This protein binds this small molecule.
Small molecule (SMILES): OC[C@H]1O[C@@H](O)[C@H](O)[C@@H](O)[C@H]1O

Sequence of chain 1.HA:
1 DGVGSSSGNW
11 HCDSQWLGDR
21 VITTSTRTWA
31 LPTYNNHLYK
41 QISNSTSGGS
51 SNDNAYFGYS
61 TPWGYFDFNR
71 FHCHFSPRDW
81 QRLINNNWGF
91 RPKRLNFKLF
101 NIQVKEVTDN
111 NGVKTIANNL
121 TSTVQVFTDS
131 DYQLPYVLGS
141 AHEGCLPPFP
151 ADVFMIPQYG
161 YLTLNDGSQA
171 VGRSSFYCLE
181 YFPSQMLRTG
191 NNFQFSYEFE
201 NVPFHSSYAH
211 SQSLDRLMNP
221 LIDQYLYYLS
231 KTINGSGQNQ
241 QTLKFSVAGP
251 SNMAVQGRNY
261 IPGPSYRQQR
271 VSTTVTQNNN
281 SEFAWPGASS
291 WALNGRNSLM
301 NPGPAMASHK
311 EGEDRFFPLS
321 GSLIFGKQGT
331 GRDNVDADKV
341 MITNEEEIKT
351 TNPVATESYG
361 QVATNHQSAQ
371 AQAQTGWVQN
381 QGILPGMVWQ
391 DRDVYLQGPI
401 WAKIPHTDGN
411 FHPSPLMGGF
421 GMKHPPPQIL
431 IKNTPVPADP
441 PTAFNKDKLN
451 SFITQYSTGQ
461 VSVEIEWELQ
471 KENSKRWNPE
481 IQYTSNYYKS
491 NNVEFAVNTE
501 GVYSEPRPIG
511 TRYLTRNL

Sequence of chain 1.GA:
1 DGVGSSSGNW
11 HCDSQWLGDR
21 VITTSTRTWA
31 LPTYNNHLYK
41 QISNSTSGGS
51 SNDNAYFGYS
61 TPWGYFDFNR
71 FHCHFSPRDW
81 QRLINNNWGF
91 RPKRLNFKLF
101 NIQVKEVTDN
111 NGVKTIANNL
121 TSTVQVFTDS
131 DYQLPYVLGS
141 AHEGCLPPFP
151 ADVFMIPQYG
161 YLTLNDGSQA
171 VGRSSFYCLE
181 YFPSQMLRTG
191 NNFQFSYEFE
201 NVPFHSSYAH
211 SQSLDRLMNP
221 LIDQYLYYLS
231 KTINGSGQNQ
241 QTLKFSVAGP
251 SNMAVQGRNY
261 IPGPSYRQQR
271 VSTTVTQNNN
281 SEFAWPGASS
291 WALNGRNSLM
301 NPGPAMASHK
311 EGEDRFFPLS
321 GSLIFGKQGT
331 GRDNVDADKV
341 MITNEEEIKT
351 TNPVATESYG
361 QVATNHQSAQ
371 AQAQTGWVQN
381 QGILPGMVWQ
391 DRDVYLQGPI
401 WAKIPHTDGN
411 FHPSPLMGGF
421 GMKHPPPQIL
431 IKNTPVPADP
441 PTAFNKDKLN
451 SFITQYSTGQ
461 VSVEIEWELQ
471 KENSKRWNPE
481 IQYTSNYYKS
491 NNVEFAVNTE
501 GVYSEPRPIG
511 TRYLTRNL

Binding-site contacts:
Ligand atom O5 contacts residue TRP285 of chain 1.GA at 3.2 Å.
Ligand atom O5 contacts residue ASP53 of chain 1.GA at 4.1 Å.
Ligand atom O1 contacts residue ASN252 of chain 1.HA at 3.2 Å (h-bond).
Ligand atom C2 contacts residue TRP285 of chain 1.GA at 3.4 Å (hydrophobic).
Ligand atom C1 contacts residue ASN252 of chain 1.HA at 4.0 Å.
Ligand atom O6 contacts residue TRP285 of chain 1.GA at 3.6 Å (h-bond).
Ligand atom O2 contacts residue VAL255 of chain 1.HA at 4.4 Å.
Ligand atom C1 contacts residue TRP285 of chain 1.GA at 3.9 Å (hydrophobic).
Ligand atom O3 contacts residue TRP285 of chain 1.GA at 3.2 Å.
Ligand atom O2 contacts residue TRP285 of chain 1.GA at 4.3 Å.
Ligand atom C6 contacts residue TRP285 of chain 1.GA at 3.2 Å (hydrophobic).
Ligand atom O1 contacts residue VAL255 of chain 1.HA at 3.3 Å.
Ligand atom C4 contacts residue TRP285 of chain 1.GA at 2.8 Å (hydrophobic).
Ligand atom O1 contacts residue ALA254 of chain 1.HA at 3.8 Å.
Ligand atom C3 contacts residue TRP285 of chain 1.GA at 3.5 Å (hydrophobic).
Ligand atom C6 contacts residue ASP53 of chain 1.GA at 3.6 Å.
Ligand atom O4 contacts residue TRP285 of chain 1.GA at 1.4 Å.
Ligand atom O1 contacts residue TRP285 of chain 1.GA at 3.6 Å.
Ligand atom C2 contacts residue ASN252 of chain 1.HA at 4.2 Å.
Ligand atom C5 contacts residue TRP285 of chain 1.GA at 3.4 Å (hydrophobic).
Ligand atom O2 contacts residue ASN252 of chain 1.HA at 3.3 Å (h-bond).